This small molecule binds to this protein.
Small molecule (SMILES): CC(=O)N[C@@H]1[C@@H](O)[C@H](O)[C@@H](CO)O[C@H]1O

Binding-site contacts:
Ligand atom O5 contacts residue THR205 of chain 1.B at 3.6 Å.
Ligand atom C5 contacts residue THR205 of chain 1.B at 3.6 Å.
Ligand atom C1 contacts residue THR203 of chain 1.B at 4.4 Å.
Ligand atom C6 contacts residue THR205 of chain 1.B at 4.0 Å.
Ligand atom C2 contacts residue ASN145 of chain 1.B at 2.5 Å.
Ligand atom O5 contacts residue ASN145 of chain 1.B at 2.3 Å (h-bond).
Ligand atom C4 contacts residue ASN145 of chain 1.B at 4.2 Å.
Ligand atom N2 contacts residue ASN145 of chain 1.B at 3.0 Å (h-bond).
Ligand atom C6 contacts residue THR203 of chain 1.B at 3.8 Å.
Ligand atom O6 contacts residue THR203 of chain 1.B at 3.7 Å.
Ligand atom C5 contacts residue ASN145 of chain 1.B at 3.6 Å.
Ligand atom C7 contacts residue ASN145 of chain 1.B at 3.7 Å.
Ligand atom C8 contacts residue VAL131 of chain 1.B at 4.4 Å (hydrophobic).
Ligand atom C1 contacts residue ASN145 of chain 1.B at 1.4 Å.
Ligand atom C1 contacts residue THR205 of chain 1.B at 3.9 Å.
Ligand atom C7 contacts residue GLN143 of chain 1.B at 3.7 Å.
Ligand atom O6 contacts residue VAL186 of chain 1.B at 3.7 Å.
Ligand atom C1 contacts residue GLN143 of chain 1.B at 4.3 Å.
Ligand atom C5 contacts residue THR203 of chain 1.B at 4.3 Å.
Ligand atom C6 contacts residue ASN188 of chain 1.B at 4.5 Å.
Ligand atom C6 contacts residue VAL186 of chain 1.B at 3.7 Å (hydrophobic).
Ligand atom O5 contacts residue THR203 of chain 1.B at 3.5 Å.
Ligand atom C3 contacts residue ASN145 of chain 1.B at 3.8 Å.
Ligand atom C8 contacts residue GLN143 of chain 1.B at 3.4 Å.
Ligand atom N2 contacts residue GLN143 of chain 1.B at 3.1 Å (h-bond).
Ligand atom O7 contacts residue ASN145 of chain 1.B at 3.9 Å.
Ligand atom C2 contacts residue GLN143 of chain 1.B at 4.1 Å.
Ligand atom O6 contacts residue ASN188 of chain 1.B at 3.3 Å (h-bond).

Sequence of chain 1.B:
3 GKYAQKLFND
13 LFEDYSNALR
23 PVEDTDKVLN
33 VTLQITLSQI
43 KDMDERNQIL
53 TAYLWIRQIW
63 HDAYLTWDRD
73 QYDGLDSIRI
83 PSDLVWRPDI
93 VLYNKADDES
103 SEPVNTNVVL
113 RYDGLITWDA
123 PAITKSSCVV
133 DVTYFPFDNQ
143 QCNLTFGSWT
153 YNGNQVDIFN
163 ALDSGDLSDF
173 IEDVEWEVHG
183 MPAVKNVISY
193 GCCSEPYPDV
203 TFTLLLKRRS